Sequence of chain 1.A:
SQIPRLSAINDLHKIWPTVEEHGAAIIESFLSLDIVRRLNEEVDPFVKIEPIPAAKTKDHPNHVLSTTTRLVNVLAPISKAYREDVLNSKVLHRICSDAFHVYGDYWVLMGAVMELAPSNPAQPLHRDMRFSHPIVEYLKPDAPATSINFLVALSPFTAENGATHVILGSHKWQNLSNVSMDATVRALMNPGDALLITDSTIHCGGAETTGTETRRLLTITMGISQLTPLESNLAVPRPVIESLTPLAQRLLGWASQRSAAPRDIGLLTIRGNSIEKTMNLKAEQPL

Binding-site contacts:
Ligand atom C20 contacts residue TRS1 of chain 1.D at 3.7 Å.
Ligand atom C13 contacts residue VAL72 of chain 1.A at 3.7 Å (hydrophobic).
Ligand atom C14 contacts residue VAL72 of chain 1.A at 4.0 Å (hydrophobic).
Ligand atom C2 contacts residue MET118 of chain 1.A at 4.0 Å (hydrophobic).
Ligand atom O16 contacts residue ASP136 of chain 1.A at 3.5 Å.
Ligand atom C1 contacts residue MET118 of chain 1.A at 3.5 Å (hydrophobic).
Ligand atom C11 contacts residue VAL72 of chain 1.A at 3.8 Å (hydrophobic).
Ligand atom C3 contacts residue TRS1 of chain 1.D at 4.0 Å.
Ligand atom C1 contacts residue TRS1 of chain 1.D at 3.4 Å.
Ligand atom C14 contacts residue TRS1 of chain 1.D at 3.7 Å.
Ligand atom C19 contacts residue MET118 of chain 1.A at 4.0 Å (hydrophobic).
Ligand atom O5 contacts residue ILE273 of chain 2.A at 3.9 Å.
Ligand atom C13 contacts residue LEU73 of chain 1.A at 3.7 Å (hydrophobic).
Ligand atom C8 contacts residue TRS1 of chain 1.D at 3.6 Å.
Ligand atom C9 contacts residue TRS1 of chain 1.D at 3.8 Å.
Ligand atom C13 contacts residue GLN131 of chain 1.A at 3.4 Å.
Ligand atom C12 contacts residue VAL72 of chain 1.A at 3.6 Å (hydrophobic).
Ligand atom C9 contacts residue HIS134 of chain 1.A at 3.8 Å.
Ligand atom C23 contacts residue PHE139 of chain 1.A at 3.7 Å (hydrophobic).
Ligand atom C10 contacts residue HIS134 of chain 1.A at 3.5 Å.
Ligand atom C23 contacts residue VAL72 of chain 1.A at 3.6 Å (hydrophobic).
Ligand atom C4 contacts residue ILE273 of chain 2.A at 4.0 Å (hydrophobic).
Ligand atom C8 contacts residue HIS134 of chain 1.A at 3.9 Å.
Ligand atom C20 contacts residue MET118 of chain 1.A at 3.5 Å (hydrophobic).
Ligand atom C11 contacts residue HIS134 of chain 1.A at 3.5 Å.
Ligand atom C20 contacts residue THR227 of chain 1.A at 3.8 Å.
Ligand atom O16 contacts residue MET137 of chain 1.A at 3.0 Å (h-bond).
Ligand atom O5 contacts residue LEU73 of chain 1.A at 3.7 Å.
Ligand atom C14 contacts residue LEU73 of chain 1.A at 3.8 Å (hydrophobic).
Ligand atom C1 contacts residue THR227 of chain 1.A at 3.9 Å.
Ligand atom C8 contacts residue ASP136 of chain 1.A at 4.0 Å.
Ligand atom O5 contacts residue ASN70 of chain 1.A at 2.9 Å (h-bond).
Ligand atom C10 contacts residue PHE139 of chain 1.A at 3.7 Å (hydrophobic).
Ligand atom C1 contacts residue MET122 of chain 1.A at 3.8 Å (hydrophobic).
Ligand atom C7 contacts residue TRS1 of chain 1.D at 4.0 Å.
Ligand atom C1 contacts residue LEU79 of chain 1.A at 4.0 Å (hydrophobic).
Ligand atom C2 contacts residue TRS1 of chain 1.D at 3.7 Å.
Ligand atom C14 contacts residue GLN131 of chain 1.A at 3.9 Å.
Ligand atom C10 contacts residue VAL72 of chain 1.A at 4.0 Å (hydrophobic).
Ligand atom C2 contacts residue LEU79 of chain 1.A at 3.8 Å (hydrophobic).

Sequence of chain 2.A:
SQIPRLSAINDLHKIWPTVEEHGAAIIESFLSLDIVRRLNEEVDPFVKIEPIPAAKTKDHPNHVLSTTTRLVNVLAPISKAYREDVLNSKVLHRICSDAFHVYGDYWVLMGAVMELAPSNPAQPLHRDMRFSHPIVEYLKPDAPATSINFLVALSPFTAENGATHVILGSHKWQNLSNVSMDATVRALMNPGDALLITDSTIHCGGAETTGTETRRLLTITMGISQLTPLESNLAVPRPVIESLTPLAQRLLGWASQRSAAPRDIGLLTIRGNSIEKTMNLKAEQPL

This small molecule binds to this protein.
Small molecule (SMILES): CN1C(=O)c2ccccc2NC(=O)/C1=C/c1ccccc1